Sequence of chain 1.A:
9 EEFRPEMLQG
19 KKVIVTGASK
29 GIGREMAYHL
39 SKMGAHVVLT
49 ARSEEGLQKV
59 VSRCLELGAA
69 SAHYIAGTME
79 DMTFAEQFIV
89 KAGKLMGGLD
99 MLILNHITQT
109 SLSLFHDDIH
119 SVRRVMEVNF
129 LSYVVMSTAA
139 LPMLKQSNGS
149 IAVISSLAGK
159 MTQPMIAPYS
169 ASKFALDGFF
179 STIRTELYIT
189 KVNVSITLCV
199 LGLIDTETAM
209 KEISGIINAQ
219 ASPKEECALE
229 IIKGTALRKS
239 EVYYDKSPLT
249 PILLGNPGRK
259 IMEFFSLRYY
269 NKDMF

The small molecule below binds the protein below.
Small molecule (SMILES): C[C@]12C[C@H](O)[C@H]3[C@@H](CCC4=CC(=O)CC[C@@]43C)[C@@H]1CC[C@@H]2C(=O)CO

Binding-site contacts:
Ligand atom C11 contacts residue SER154 of chain 1.A at 3.9 Å.
Ligand atom C4 contacts residue GLN161 of chain 1.A at 3.5 Å.
Ligand atom C7 contacts residue ILE211 of chain 1.A at 3.8 Å (hydrophobic).
Ligand atom C19 contacts residue ILE164 of chain 1.A at 3.7 Å (hydrophobic).
Ligand atom C6 contacts residue ILE215 of chain 1.A at 4.0 Å (hydrophobic).
Ligand atom C21 contacts residue ILE105 of chain 1.A at 3.3 Å (hydrophobic).
Ligand atom C11 contacts residue NDP1 of chain 1.C at 3.4 Å.
Ligand atom C3 contacts residue GLN161 of chain 1.A at 4.1 Å.
Ligand atom C1 contacts residue SER154 of chain 1.A at 3.8 Å.
Ligand atom O4 contacts residue ALA207 of chain 1.A at 4.0 Å.
Ligand atom C11 contacts residue TYR167 of chain 1.A at 3.9 Å (hydrophobic).
Ligand atom C1 contacts residue GLY200 of chain 1.A at 4.2 Å.
Ligand atom O2 contacts residue NDP1 of chain 1.C at 3.7 Å.
Ligand atom C1 contacts residue LEU201 of chain 1.A at 3.8 Å (hydrophobic).
Ligand atom O3 contacts residue THR108 of chain 1.A at 4.0 Å.
Ligand atom C6 contacts residue GLN161 of chain 1.A at 3.6 Å.
Ligand atom C2 contacts residue LEU155 of chain 1.A at 3.9 Å (hydrophobic).
Ligand atom C21 contacts residue THR206 of chain 1.A at 3.7 Å.
Ligand atom O4 contacts residue THR206 of chain 1.A at 3.6 Å.
Ligand atom C20 contacts residue ILE105 of chain 1.A at 4.0 Å (hydrophobic).
Ligand atom C17 contacts residue ALA207 of chain 1.A at 4.1 Å (hydrophobic).
Ligand atom C12 contacts residue NDP1 of chain 1.C at 3.4 Å.
Ligand atom C7 contacts residue LEU110 of chain 1.A at 4.1 Å (hydrophobic).
Ligand atom C18 contacts residue TYR167 of chain 1.A at 3.4 Å (hydrophobic).
Ligand atom C19 contacts residue SER154 of chain 1.A at 3.4 Å.
Ligand atom C21 contacts residue NDP1 of chain 1.C at 3.8 Å.
Ligand atom O2 contacts residue SER154 of chain 1.A at 3.1 Å (h-bond).
Ligand atom C5 contacts residue GLN161 of chain 1.A at 3.7 Å.
Ligand atom C19 contacts residue ALA156 of chain 1.A at 3.8 Å (hydrophobic).
Ligand atom C3 contacts residue LEU201 of chain 1.A at 4.0 Å (hydrophobic).
Ligand atom C16 contacts residue GLU210 of chain 1.A at 3.8 Å.
Ligand atom O2 contacts residue TYR167 of chain 1.A at 2.8 Å (h-bond).
Ligand atom C15 contacts residue LEU110 of chain 1.A at 3.8 Å (hydrophobic).
Ligand atom C12 contacts residue TYR167 of chain 1.A at 4.0 Å (hydrophobic).
Ligand atom C20 contacts residue THR206 of chain 1.A at 3.8 Å.
Ligand atom O1 contacts residue LEU201 of chain 1.A at 3.7 Å.
Ligand atom O3 contacts residue ILE105 of chain 1.A at 3.7 Å.
Ligand atom C2 contacts residue LEU201 of chain 1.A at 3.7 Å (hydrophobic).
Ligand atom O4 contacts residue NDP1 of chain 1.C at 2.9 Å (h-bond).
Ligand atom O4 contacts residue THR204 of chain 1.A at 4.1 Å.